Binding-site contacts:
Ligand atom NE contacts residue ASP151 of chain 1.B at 3.2 Å (salt-bridge).
Ligand atom NH2 contacts residue ALA185 of chain 1.B at 3.0 Å (h-bond).
Ligand atom O contacts residue SER261 of chain 1.B at 2.3 Å (h-bond).
Ligand atom NH2 contacts residue ASP199 of chain 1.B at 2.9 Å (salt-bridge).
Ligand atom NH2 contacts residue ASP157 of chain 1.B at 3.1 Å (salt-bridge).
Ligand atom NH1 contacts residue ASP157 of chain 1.B at 3.0 Å (salt-bridge).
Ligand atom C contacts residue SER261 of chain 1.B at 1.4 Å.
Ligand atom CE contacts residue ASP47 of chain 1.B at 3.5 Å.
Ligand atom N contacts residue SER261 of chain 1.B at 3.0 Å (h-bond).
Ligand atom NH1 contacts residue PRO149 of chain 1.B at 3.1 Å (h-bond).
Ligand atom CZ contacts residue TYR201 of chain 1.B at 3.4 Å (hydrophobic).
Ligand atom O contacts residue ASN188 of chain 1.B at 2.7 Å (h-bond).
Ligand atom N contacts residue GLY148 of chain 1.B at 2.7 Å (h-bond).
Ligand atom O contacts residue TRP147 of chain 1.B at 3.1 Å.
Ligand atom CG2 contacts residue GLY148 of chain 1.B at 3.5 Å.
Ligand atom CA contacts residue ASN188 of chain 1.B at 3.3 Å.
Ligand atom NH2 contacts residue TYR201 of chain 1.B at 2.9 Å (h-bond).
Ligand atom C contacts residue GLY148 of chain 1.B at 3.4 Å.
Ligand atom NZ contacts residue ASP84 of chain 1.B at 3.1 Å (salt-bridge).
Ligand atom N contacts residue HIS87 of chain 1.B at 3.2 Å.
Ligand atom CA contacts residue SER261 of chain 1.B at 2.4 Å.
Ligand atom NZ contacts residue ASP47 of chain 1.B at 2.6 Å (salt-bridge).
Ligand atom NE contacts residue GLU129 of chain 1.B at 2.9 Å (salt-bridge).
Ligand atom NE contacts residue TYR201 of chain 1.B at 3.1 Å (h-bond).
Ligand atom NH2 contacts residue GLY158 of chain 1.B at 3.5 Å (h-bond).
Ligand atom CB contacts residue SER261 of chain 1.B at 2.9 Å.
Ligand atom CB contacts residue ASN188 of chain 1.B at 3.4 Å.
Ligand atom CG contacts residue GLU129 of chain 1.B at 3.5 Å.
Ligand atom C1 contacts residue SER261 of chain 1.B at 2.4 Å.
Ligand atom C5 contacts residue GLU150 of chain 1.B at 3.4 Å.
Ligand atom CA contacts residue GLY148 of chain 1.B at 3.3 Å.
Ligand atom N contacts residue SER146 of chain 1.B at 2.8 Å (h-bond).
Ligand atom C1 contacts residue HIS87 of chain 1.B at 1.5 Å.
Ligand atom C contacts residue HIS87 of chain 1.B at 2.6 Å.
Ligand atom O contacts residue GLY148 of chain 1.B at 3.0 Å (h-bond).
Ligand atom NH1 contacts residue ASP151 of chain 1.B at 3.0 Å (salt-bridge).
Ligand atom NH1 contacts residue ASP199 of chain 1.B at 2.9 Å (salt-bridge).
Ligand atom CZ contacts residue ASP157 of chain 1.B at 3.5 Å.
Ligand atom CZ contacts residue ASP199 of chain 1.B at 3.3 Å.
Ligand atom CA contacts residue HIS87 of chain 1.B at 3.5 Å.

A protein and the small-molecule ligand that binds it are described below.
Small molecule (SMILES): CCCCCCCCCC(=O)N[C@@H](CCCN=C(N)N)C(=O)N[C@H](C(=O)N[C@@H](CCCCN)C(=O)N[C@@H](CCCN=C(N)N)[C@@H](C)O)C(C)C

Sequence of chain 1.B:
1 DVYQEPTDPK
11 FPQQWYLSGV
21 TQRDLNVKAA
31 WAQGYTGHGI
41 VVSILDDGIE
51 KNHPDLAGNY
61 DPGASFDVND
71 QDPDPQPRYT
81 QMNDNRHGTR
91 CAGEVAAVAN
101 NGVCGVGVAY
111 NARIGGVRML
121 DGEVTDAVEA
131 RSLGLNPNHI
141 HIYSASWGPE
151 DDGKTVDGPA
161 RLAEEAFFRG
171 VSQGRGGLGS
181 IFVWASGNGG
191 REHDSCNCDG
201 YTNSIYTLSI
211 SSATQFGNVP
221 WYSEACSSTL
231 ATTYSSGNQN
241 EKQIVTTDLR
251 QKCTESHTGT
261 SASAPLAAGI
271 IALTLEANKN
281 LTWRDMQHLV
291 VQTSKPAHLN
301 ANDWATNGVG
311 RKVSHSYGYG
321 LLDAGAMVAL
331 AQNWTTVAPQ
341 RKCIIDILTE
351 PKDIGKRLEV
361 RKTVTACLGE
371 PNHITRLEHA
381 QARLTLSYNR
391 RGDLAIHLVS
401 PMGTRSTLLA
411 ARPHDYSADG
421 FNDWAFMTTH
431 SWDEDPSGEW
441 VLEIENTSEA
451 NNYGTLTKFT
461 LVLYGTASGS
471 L